Binding-site contacts:
Ligand atom O5 contacts residue ASN113 of chain 1.D at 2.3 Å (h-bond).
Ligand atom O7 contacts residue ASN113 of chain 1.D at 3.9 Å.
Ligand atom C1 contacts residue ASN113 of chain 1.D at 1.4 Å.
Ligand atom O5 contacts residue ALA116 of chain 1.D at 3.8 Å.
Ligand atom C3 contacts residue ASN113 of chain 1.D at 3.8 Å.
Ligand atom C7 contacts residue ASN113 of chain 1.D at 3.5 Å.
Ligand atom C1 contacts residue SER115 of chain 1.D at 4.4 Å.
Ligand atom O5 contacts residue SER115 of chain 1.D at 4.4 Å.
Ligand atom O6 contacts residue ALA116 of chain 1.D at 3.4 Å (h-bond).
Ligand atom O7 contacts residue TRP257 of chain 1.D at 2.9 Å.
Ligand atom C5 contacts residue ASN113 of chain 1.D at 3.6 Å.
Ligand atom C1 contacts residue ALA116 of chain 1.D at 4.5 Å (hydrophobic).
Ligand atom C1 contacts residue TRP257 of chain 1.D at 4.0 Å (hydrophobic).
Ligand atom C2 contacts residue TRP257 of chain 1.D at 3.6 Å (hydrophobic).
Ligand atom O5 contacts residue LEU261 of chain 1.D at 4.3 Å.
Ligand atom C7 contacts residue TRP257 of chain 1.D at 3.9 Å (hydrophobic).
Ligand atom O6 contacts residue LEU261 of chain 1.D at 4.1 Å.
Ligand atom O6 contacts residue SER115 of chain 1.D at 2.8 Å (h-bond).
Ligand atom C6 contacts residue LEU261 of chain 1.D at 3.7 Å (hydrophobic).
Ligand atom C4 contacts residue ASN113 of chain 1.D at 4.2 Å.
Ligand atom C2 contacts residue ASN113 of chain 1.D at 2.4 Å.
Ligand atom C5 contacts residue SER115 of chain 1.D at 3.8 Å.
Ligand atom C6 contacts residue ALA116 of chain 1.D at 4.3 Å (hydrophobic).
Ligand atom C6 contacts residue SER115 of chain 1.D at 3.9 Å.
Ligand atom N2 contacts residue ASN113 of chain 1.D at 2.8 Å (h-bond).
Ligand atom N2 contacts residue TRP257 of chain 1.D at 4.2 Å.
Ligand atom O5 contacts residue TRP257 of chain 1.D at 3.8 Å.

The protein below binds the small molecule below.
Small molecule (SMILES): CC(=O)N[C@@H]1[C@@H](O)[C@H](O)[C@@H](CO)O[C@H]1O

Sequence of chain 1.D:
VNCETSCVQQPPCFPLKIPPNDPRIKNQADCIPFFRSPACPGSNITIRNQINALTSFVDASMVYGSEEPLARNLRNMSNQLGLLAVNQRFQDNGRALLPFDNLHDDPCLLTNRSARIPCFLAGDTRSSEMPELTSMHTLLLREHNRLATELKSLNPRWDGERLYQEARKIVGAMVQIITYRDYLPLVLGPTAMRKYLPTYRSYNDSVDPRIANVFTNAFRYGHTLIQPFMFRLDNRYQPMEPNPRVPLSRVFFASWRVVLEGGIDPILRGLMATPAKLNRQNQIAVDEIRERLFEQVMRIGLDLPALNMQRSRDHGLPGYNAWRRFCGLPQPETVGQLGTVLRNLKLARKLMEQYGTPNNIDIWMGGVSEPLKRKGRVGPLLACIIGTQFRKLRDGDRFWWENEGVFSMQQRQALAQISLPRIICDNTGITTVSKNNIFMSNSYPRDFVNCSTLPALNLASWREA